The small molecule below binds the protein below.
Small molecule (SMILES): CC(C)C[C@@H](N)[C@H](O)C(=O)N[C@H](C(=O)N[C@@H](C(=O)N[C@@H](CC(=O)O)C(=O)O)C(C)C)C(C)C

Sequence of chain 8.A:
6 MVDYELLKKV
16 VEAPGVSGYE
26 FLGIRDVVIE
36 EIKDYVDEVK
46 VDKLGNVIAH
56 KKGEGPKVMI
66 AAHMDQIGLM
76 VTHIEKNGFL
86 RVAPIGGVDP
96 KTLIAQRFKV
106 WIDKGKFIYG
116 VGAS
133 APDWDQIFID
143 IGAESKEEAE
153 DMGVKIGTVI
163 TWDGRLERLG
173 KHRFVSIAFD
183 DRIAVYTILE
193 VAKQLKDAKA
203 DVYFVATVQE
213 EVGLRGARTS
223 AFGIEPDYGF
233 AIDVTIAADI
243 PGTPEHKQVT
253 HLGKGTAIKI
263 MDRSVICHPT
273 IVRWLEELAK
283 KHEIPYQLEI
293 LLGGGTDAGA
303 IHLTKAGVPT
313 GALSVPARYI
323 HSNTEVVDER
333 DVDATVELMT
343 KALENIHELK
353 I

Binding-site contacts:
Ligand atom N contacts residue ZN1 of chain 8.C at 2.2 Å.
Ligand atom C5 contacts residue LEU293 of chain 8.A at 3.4 Å (hydrophobic).
Ligand atom C6 contacts residue GLU212 of chain 8.A at 3.2 Å.
Ligand atom O contacts residue HIS323 of chain 8.A at 3.0 Å (h-bond).
Ligand atom O contacts residue GLY297 of chain 8.A at 3.3 Å (h-bond).
Ligand atom CG contacts residue ILE238 of chain 8.A at 3.2 Å (hydrophobic).
Ligand atom OD2 contacts residue ILE322 of chain 8.A at 3.1 Å.
Ligand atom O contacts residue ZN1 of chain 8.D at 2.4 Å.
Ligand atom CA contacts residue ZN1 of chain 8.D at 3.4 Å.
Ligand atom O1 contacts residue ZN1 of chain 8.C at 2.0 Å.
Ligand atom OD1 contacts residue ILE238 of chain 8.A at 3.6 Å.
Ligand atom N contacts residue VAL236 of chain 8.A at 3.4 Å (h-bond).
Ligand atom C3 contacts residue VAL236 of chain 8.A at 3.3 Å (hydrophobic).
Ligand atom CA contacts residue ZN1 of chain 8.C at 2.9 Å.
Ligand atom N contacts residue ASP182 of chain 8.A at 3.4 Å (salt-bridge).
Ligand atom C5 contacts residue VAL236 of chain 8.A at 3.3 Å (hydrophobic).
Ligand atom N contacts residue ASP235 of chain 8.A at 2.7 Å (salt-bridge).
Ligand atom CG2 contacts residue GLU212 of chain 8.A at 3.5 Å.
Ligand atom C contacts residue GLU213 of chain 8.A at 3.5 Å.
Ligand atom C2 contacts residue GLY297 of chain 8.A at 3.6 Å.
Ligand atom O1 contacts residue GLU212 of chain 8.A at 2.9 Å (salt-bridge).
Ligand atom O contacts residue ILE322 of chain 8.A at 3.3 Å.
Ligand atom O1 contacts residue ZN1 of chain 8.D at 2.1 Å.
Ligand atom OD2 contacts residue ILE238 of chain 8.A at 2.8 Å.
Ligand atom O1 contacts residue HIS68 of chain 8.A at 3.1 Å (h-bond).
Ligand atom N contacts residue GLY297 of chain 8.A at 3.3 Å (h-bond).
Ligand atom O contacts residue HIS323 of chain 8.A at 3.1 Å (h-bond).
Ligand atom C contacts residue ILE322 of chain 8.A at 3.5 Å (hydrophobic).
Ligand atom C contacts residue HIS323 of chain 8.A at 3.3 Å.
Ligand atom O contacts residue GLU213 of chain 8.A at 3.2 Å (salt-bridge).
Ligand atom O1 contacts residue ASP182 of chain 8.A at 3.0 Å (salt-bridge).
Ligand atom C6 contacts residue ZN1 of chain 8.D at 2.9 Å.
Ligand atom CA contacts residue ASP182 of chain 8.A at 3.6 Å.
Ligand atom O1 contacts residue GLU213 of chain 8.A at 3.1 Å (salt-bridge).
Ligand atom N contacts residue GLU212 of chain 8.A at 3.4 Å (salt-bridge).
Ligand atom OXT contacts residue ILE322 of chain 8.A at 3.0 Å.
Ligand atom C contacts residue ZN1 of chain 8.D at 2.9 Å.
Ligand atom O contacts residue GLY296 of chain 8.A at 3.5 Å.
Ligand atom C6 contacts residue ZN1 of chain 8.C at 2.8 Å.
Ligand atom OXT contacts residue HIS323 of chain 8.A at 2.8 Å.